A small-molecule ligand and the protein it binds are described below.
Small molecule (SMILES): CC(=O)N[C@H]1[C@H](O[C@H]2[C@H](O)[C@@H](NC(C)=O)CO[C@@H]2CO)O[C@H](CO)[C@@H](O[C@@H]2O[C@H](CO)[C@@H](O)[C@H](O[C@H]3O[C@H](CO)[C@@H](O)[C@H](O)[C@@H]3O[C@H]3O[C@H](CO)[C@@H](O)[C@H](O)[C@@H]3O)[C@@H]2O)[C@@H]1O

Sequence of chain 1.C:
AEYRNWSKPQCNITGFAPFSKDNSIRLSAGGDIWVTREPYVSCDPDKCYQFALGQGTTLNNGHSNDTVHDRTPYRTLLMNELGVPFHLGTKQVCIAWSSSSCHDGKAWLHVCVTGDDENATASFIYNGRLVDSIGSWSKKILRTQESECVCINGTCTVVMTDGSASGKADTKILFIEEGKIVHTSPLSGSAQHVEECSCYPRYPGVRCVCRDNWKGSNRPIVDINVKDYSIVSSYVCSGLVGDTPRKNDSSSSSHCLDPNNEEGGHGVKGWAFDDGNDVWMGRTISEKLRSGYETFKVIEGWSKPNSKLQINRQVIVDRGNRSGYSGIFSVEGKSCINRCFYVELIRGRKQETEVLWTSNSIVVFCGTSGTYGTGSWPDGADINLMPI

Binding-site contacts:
Ligand atom C5 contacts residue MAN1 of chain 1.E at 4.2 Å.
Ligand atom C8 contacts residue ASN119 of chain 1.C at 4.3 Å.
Ligand atom C7 contacts residue ASN119 of chain 1.C at 3.1 Å.
Ligand atom N2 contacts residue ASN119 of chain 1.C at 2.9 Å (h-bond).
Ligand atom C3 contacts residue ASN119 of chain 1.C at 3.8 Å.
Ligand atom O5 contacts residue ASN119 of chain 1.C at 2.3 Å (h-bond).
Ligand atom C6 contacts residue MAN1 of chain 1.E at 3.6 Å.
Ligand atom C4 contacts residue ASN119 of chain 1.C at 4.2 Å.
Ligand atom C1 contacts residue ASN119 of chain 1.C at 1.4 Å.
Ligand atom O7 contacts residue ASN119 of chain 1.C at 2.9 Å (h-bond).
Ligand atom O6 contacts residue MAN1 of chain 1.E at 3.2 Å.
Ligand atom C5 contacts residue ASN119 of chain 1.C at 3.6 Å.
Ligand atom C2 contacts residue ASN119 of chain 1.C at 2.4 Å.